Sequence of chain 2.A:
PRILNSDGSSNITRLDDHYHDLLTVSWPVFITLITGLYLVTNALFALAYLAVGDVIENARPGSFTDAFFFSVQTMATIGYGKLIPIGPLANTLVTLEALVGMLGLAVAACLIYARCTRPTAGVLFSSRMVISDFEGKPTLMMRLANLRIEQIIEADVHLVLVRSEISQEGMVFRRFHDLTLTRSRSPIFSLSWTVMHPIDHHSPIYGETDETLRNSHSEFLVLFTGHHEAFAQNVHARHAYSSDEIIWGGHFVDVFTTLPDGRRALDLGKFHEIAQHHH

Binding-site contacts:
Ligand atom CAD contacts residue GLN252 of chain 2.A at 3.4 Å.
Ligand atom OAE contacts residue ALA251 of chain 2.A at 3.2 Å (h-bond).
Ligand atom CAB contacts residue TYR132 of chain 2.A at 3.3 Å (hydrophobic).
Ligand atom OAE contacts residue PHE250 of chain 2.A at 3.7 Å.
Ligand atom OAE contacts residue GLN252 of chain 2.A at 3.4 Å.
Ligand atom CAA contacts residue GLN252 of chain 1.B at 3.3 Å.
Ligand atom NAC contacts residue GLN252 of chain 2.A at 4.2 Å.
Ligand atom NAC contacts residue TYR132 of chain 2.A at 4.4 Å.
Ligand atom NAC contacts residue GLN252 of chain 1.B at 4.4 Å.
Ligand atom CAD contacts residue TYR132 of chain 2.A at 4.2 Å (hydrophobic).
Ligand atom OAE contacts residue GLN252 of chain 1.B at 4.5 Å.
Ligand atom CAB contacts residue TYR132 of chain 1.B at 4.1 Å (hydrophobic).
Ligand atom CAB contacts residue THR136 of chain 1.B at 3.6 Å.
Ligand atom NAC contacts residue ALA251 of chain 2.A at 4.4 Å.

Sequence of chain 1.B:
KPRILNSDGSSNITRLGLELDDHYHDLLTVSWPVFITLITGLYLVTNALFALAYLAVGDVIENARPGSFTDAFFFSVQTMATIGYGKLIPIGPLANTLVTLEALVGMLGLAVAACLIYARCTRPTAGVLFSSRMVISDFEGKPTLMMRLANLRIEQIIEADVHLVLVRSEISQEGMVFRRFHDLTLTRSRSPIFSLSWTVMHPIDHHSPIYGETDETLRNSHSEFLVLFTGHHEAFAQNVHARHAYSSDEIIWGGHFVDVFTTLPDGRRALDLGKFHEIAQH

A protein and the small-molecule ligand that binds it are described below.
Small molecule (SMILES): C[N+](C)(C)[O-]